A small-molecule ligand and the protein it binds are described below.
Small molecule (SMILES): Nc1nccc(-c2c(-c3ccc(F)cc3)ncn2C2CCCCC2)n1

Binding-site contacts:
Ligand atom N4 contacts residue LEU87 of chain 1.A at 2.9 Å (h-bond).
Ligand atom C10 contacts residue MET84 of chain 1.A at 3.3 Å (hydrophobic).
Ligand atom C8 contacts residue ILE150 of chain 1.A at 3.6 Å (hydrophobic).
Ligand atom F1 contacts residue ILE70 of chain 1.A at 3.9 Å.
Ligand atom N1 contacts residue LEU87 of chain 1.A at 3.1 Å (h-bond).
Ligand atom C2 contacts residue MET84 of chain 1.A at 3.5 Å (hydrophobic).
Ligand atom C2 contacts residue LYS40 of chain 1.A at 3.8 Å.
Ligand atom C6 contacts residue ILE25 of chain 1.A at 3.4 Å (hydrophobic).
Ligand atom N5 contacts residue LEU137 of chain 1.A at 3.7 Å.
Ligand atom C17 contacts residue ILE17 of chain 1.A at 3.5 Å (hydrophobic).
Ligand atom C12 contacts residue LEU137 of chain 1.A at 3.7 Å (hydrophobic).
Ligand atom C2 contacts residue MET82 of chain 1.A at 3.8 Å (hydrophobic).
Ligand atom C14 contacts residue ILE150 of chain 1.A at 3.8 Å (hydrophobic).
Ligand atom C3 contacts residue TYR58 of chain 1.A at 3.7 Å (hydrophobic).
Ligand atom F1 contacts residue MET82 of chain 1.A at 3.4 Å.
Ligand atom C8 contacts residue ILE25 of chain 1.A at 3.6 Å (hydrophobic).
Ligand atom C3 contacts residue MET84 of chain 1.A at 3.3 Å (hydrophobic).
Ligand atom C4 contacts residue TYR58 of chain 1.A at 3.6 Å (hydrophobic).
Ligand atom C7 contacts residue ILE150 of chain 1.A at 3.9 Å (hydrophobic).
Ligand atom C1 contacts residue ALA38 of chain 1.A at 3.5 Å (hydrophobic).
Ligand atom C7 contacts residue ILE25 of chain 1.A at 3.9 Å (hydrophobic).
Ligand atom N4 contacts residue LEU86 of chain 1.A at 3.8 Å.
Ligand atom N2 contacts residue ILE150 of chain 1.A at 3.5 Å.
Ligand atom C5 contacts residue ILE25 of chain 1.A at 3.6 Å (hydrophobic).
Ligand atom C11 contacts residue MET84 of chain 1.A at 3.5 Å (hydrophobic).
Ligand atom C9 contacts residue ILE25 of chain 1.A at 3.5 Å (hydrophobic).
Ligand atom C12 contacts residue LEU87 of chain 1.A at 3.8 Å (hydrophobic).
Ligand atom C11 contacts residue ALA38 of chain 1.A at 3.7 Å (hydrophobic).
Ligand atom C11 contacts residue LEU87 of chain 1.A at 3.4 Å (hydrophobic).
Ligand atom F1 contacts residue MET84 of chain 1.A at 3.6 Å.
Ligand atom C3 contacts residue MET82 of chain 1.A at 3.5 Å (hydrophobic).
Ligand atom N4 contacts residue GLU85 of chain 1.A at 3.7 Å.
Ligand atom C1 contacts residue MET84 of chain 1.A at 3.4 Å (hydrophobic).
Ligand atom C4 contacts residue MET84 of chain 1.A at 3.9 Å (hydrophobic).
Ligand atom N4 contacts residue ALA38 of chain 1.A at 3.8 Å.
Ligand atom C11 contacts residue GLU85 of chain 1.A at 3.3 Å.
Ligand atom N3 contacts residue ILE25 of chain 1.A at 3.3 Å.
Ligand atom N1 contacts residue LEU86 of chain 1.A at 3.6 Å.
Ligand atom N1 contacts residue ILE17 of chain 1.A at 3.5 Å.
Ligand atom C10 contacts residue ALA38 of chain 1.A at 3.9 Å (hydrophobic).

Sequence of chain 1.A:
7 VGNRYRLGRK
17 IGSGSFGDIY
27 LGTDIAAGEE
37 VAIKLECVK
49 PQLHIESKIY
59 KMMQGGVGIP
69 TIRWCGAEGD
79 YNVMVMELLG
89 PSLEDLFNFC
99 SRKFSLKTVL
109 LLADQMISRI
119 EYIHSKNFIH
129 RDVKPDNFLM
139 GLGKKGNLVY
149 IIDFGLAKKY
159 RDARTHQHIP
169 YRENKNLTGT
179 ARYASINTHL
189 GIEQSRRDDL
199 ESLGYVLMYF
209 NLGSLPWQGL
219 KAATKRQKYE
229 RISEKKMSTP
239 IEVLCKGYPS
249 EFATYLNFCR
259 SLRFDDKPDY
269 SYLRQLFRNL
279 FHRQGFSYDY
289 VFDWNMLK